The protein below binds the small molecule below.
Small molecule (SMILES): CC(C)(C)CC(C)(C)c1ccc(OCCOCCOCCOCCOCCOCCOCCOCCOCCOCCO)cc1

Sequence of chain 1.A:
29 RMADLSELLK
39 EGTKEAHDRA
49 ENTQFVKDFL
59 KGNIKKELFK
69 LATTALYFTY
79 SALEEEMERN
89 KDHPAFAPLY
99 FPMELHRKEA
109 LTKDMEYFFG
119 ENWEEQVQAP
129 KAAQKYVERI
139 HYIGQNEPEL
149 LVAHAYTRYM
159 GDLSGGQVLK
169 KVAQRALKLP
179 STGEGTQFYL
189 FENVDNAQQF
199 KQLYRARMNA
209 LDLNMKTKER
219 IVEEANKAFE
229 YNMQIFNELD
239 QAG

Binding-site contacts:
Ligand atom C19 contacts residue TYR134 of chain 1.A at 3.6 Å (hydrophobic).
Ligand atom C22 contacts residue THR155 of chain 1.A at 3.2 Å.
Ligand atom C2 contacts residue VAL54 of chain 1.A at 3.1 Å (hydrophobic).
Ligand atom C12 contacts residue LEU74 of chain 1.A at 3.5 Å (hydrophobic).
Ligand atom O15 contacts residue ARG156 of chain 1.A at 2.7 Å (salt-bridge).
Ligand atom C4 contacts residue PHE57 of chain 1.A at 3.6 Å (hydrophobic).
Ligand atom C25 contacts residue ARG156 of chain 1.A at 3.1 Å.
Ligand atom C17 contacts residue ASN230 of chain 1.A at 3.7 Å.
Ligand atom C23 contacts residue ASN230 of chain 1.A at 3.4 Å.
Ligand atom C22 contacts residue ASN230 of chain 1.A at 3.5 Å.
Ligand atom C32 contacts residue GLU49 of chain 1.A at 3.7 Å.
Ligand atom O18 contacts residue ARG156 of chain 1.A at 3.7 Å.
Ligand atom C12 contacts residue ARG156 of chain 1.A at 3.6 Å.
Ligand atom C13 contacts residue PHE234 of chain 1.A at 3.7 Å (hydrophobic).
Ligand atom C19 contacts residue ARG156 of chain 1.A at 3.5 Å.
Ligand atom O21 contacts residue ALA226 of chain 1.A at 3.6 Å.
Ligand atom C25 contacts residue PHE227 of chain 1.A at 3.5 Å (hydrophobic).
Ligand atom C17 contacts residue ARG156 of chain 1.A at 3.3 Å.
Ligand atom C31 contacts residue ALA48 of chain 1.A at 3.7 Å (hydrophobic).
Ligand atom C28 contacts residue ARG156 of chain 1.A at 3.7 Å.
Ligand atom C22 contacts residue ARG156 of chain 1.A at 3.2 Å.
Ligand atom O24 contacts residue ASN230 of chain 1.A at 3.7 Å.
Ligand atom C20 contacts residue TYR134 of chain 1.A at 3.6 Å (hydrophobic).
Ligand atom C11 contacts residue LEU74 of chain 1.A at 3.5 Å (hydrophobic).
Ligand atom O27 contacts residue ARG156 of chain 1.A at 3.1 Å (salt-bridge).
Ligand atom O24 contacts residue ARG156 of chain 1.A at 2.9 Å (salt-bridge).
Ligand atom C4 contacts residue LEU167 of chain 1.A at 3.3 Å (hydrophobic).
Ligand atom C23 contacts residue THR155 of chain 1.A at 3.6 Å.
Ligand atom O15 contacts residue ASN230 of chain 1.A at 3.6 Å (h-bond).
Ligand atom C19 contacts residue ASN230 of chain 1.A at 3.6 Å.
Ligand atom C23 contacts residue ARG156 of chain 1.A at 3.4 Å.
Ligand atom C16 contacts residue ASN230 of chain 1.A at 3.4 Å.
Ligand atom C20 contacts residue ASN230 of chain 1.A at 3.2 Å.
Ligand atom C26 contacts residue ARG156 of chain 1.A at 3.0 Å.
Ligand atom C16 contacts residue ARG156 of chain 1.A at 3.5 Å.
Ligand atom C8 contacts residue TYR187 of chain 1.A at 3.4 Å (hydrophobic).
Ligand atom C25 contacts residue ASN230 of chain 1.A at 3.5 Å.
Ligand atom O18 contacts residue ASN230 of chain 1.A at 2.9 Å (h-bond).
Ligand atom C14 contacts residue PHE234 of chain 1.A at 3.3 Å (hydrophobic).
Ligand atom O21 contacts residue THR155 of chain 1.A at 3.4 Å (h-bond).